Sequence of chain 1.C:
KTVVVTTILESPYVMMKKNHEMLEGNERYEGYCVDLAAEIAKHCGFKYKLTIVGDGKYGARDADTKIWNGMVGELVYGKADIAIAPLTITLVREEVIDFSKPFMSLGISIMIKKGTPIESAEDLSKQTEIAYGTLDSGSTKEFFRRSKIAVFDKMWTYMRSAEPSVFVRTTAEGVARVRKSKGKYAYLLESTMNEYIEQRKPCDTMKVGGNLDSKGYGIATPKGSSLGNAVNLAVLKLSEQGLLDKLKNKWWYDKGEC

A protein and the small-molecule ligand that binds it are described below.
Small molecule (SMILES): NS(=O)(=O)c1cc2c(cc1Cl)N[C@@H](C(Cl)Cl)NS2(=O)=O

Binding-site contacts:
Ligand atom C18 contacts residue SER214 of chain 1.C at 4.4 Å.
Ligand atom C4 contacts residue SER214 of chain 1.C at 3.9 Å.
Ligand atom C3 contacts residue SER214 of chain 1.C at 3.5 Å.
Ligand atom C2 contacts residue SER214 of chain 1.C at 3.8 Å.
Ligand atom N10 contacts residue LYS215 of chain 1.C at 4.0 Å.
Ligand atom CL19 contacts residue LYS215 of chain 1.C at 4.5 Å.
Ligand atom O17 contacts residue SER105 of chain 1.C at 4.0 Å.
Ligand atom N10 contacts residue GLY216 of chain 1.C at 4.5 Å.
Ligand atom N15 contacts residue SER214 of chain 1.C at 3.0 Å (h-bond).
Ligand atom C6 contacts residue SER214 of chain 1.C at 3.6 Å.
Ligand atom N8 contacts residue SER214 of chain 1.C at 3.4 Å (h-bond).
Ligand atom CL19 contacts residue ILE89 of chain 1.C at 3.9 Å.
Ligand atom S12 contacts residue SER214 of chain 1.C at 4.0 Å.
Ligand atom O17 contacts residue SER214 of chain 1.C at 4.2 Å.
Ligand atom CL19 contacts residue GLY216 of chain 1.C at 4.1 Å.
Ligand atom C18 contacts residue LYS215 of chain 1.C at 4.5 Å.
Ligand atom C9 contacts residue SER214 of chain 1.C at 4.2 Å.
Ligand atom C7 contacts residue SER214 of chain 1.C at 3.5 Å.
Ligand atom N10 contacts residue SER214 of chain 1.C at 4.1 Å.
Ligand atom S1 contacts residue SER214 of chain 1.C at 4.3 Å.
Ligand atom O17 contacts residue LYS215 of chain 1.C at 3.6 Å.
Ligand atom C5 contacts residue SER214 of chain 1.C at 3.9 Å.